Binding-site contacts:
Ligand atom N contacts residue MET136 of chain 2.A at 3.4 Å.
Ligand atom C2A contacts residue ASN88 of chain 2.A at 3.8 Å.
Ligand atom OAC contacts residue MET112 of chain 2.A at 3.2 Å (h-bond).
Ligand atom OG contacts residue MET136 of chain 2.A at 4.2 Å.
Ligand atom CB contacts residue 0JO1 of chain 2.F at 2.9 Å.
Ligand atom O contacts residue MET136 of chain 2.A at 3.9 Å.
Ligand atom OG contacts residue THR85 of chain 2.A at 3.8 Å.
Ligand atom C contacts residue ILE245 of chain 2.A at 4.3 Å (hydrophobic).
Ligand atom C1A contacts residue GLY244 of chain 2.A at 4.1 Å.
Ligand atom O contacts residue GLY244 of chain 2.A at 3.9 Å.
Ligand atom C2A contacts residue ARG116 of chain 2.A at 3.3 Å.
Ligand atom CB contacts residue GLY244 of chain 2.A at 3.3 Å.
Ligand atom C contacts residue 0JO1 of chain 2.F at 3.8 Å.
Ligand atom OAC contacts residue MET136 of chain 2.A at 4.3 Å.
Ligand atom C contacts residue MET136 of chain 2.A at 3.8 Å (hydrophobic).
Ligand atom C1A contacts residue 0JO1 of chain 2.F at 3.6 Å.
Ligand atom O contacts residue ILE245 of chain 2.A at 4.2 Å.
Ligand atom OXT contacts residue ILE245 of chain 2.A at 4.1 Å.
Ligand atom O contacts residue ALA247 of chain 2.A at 3.4 Å.
Ligand atom C contacts residue GLY244 of chain 2.A at 3.5 Å.
Ligand atom OXT contacts residue MET136 of chain 2.A at 3.6 Å.
Ligand atom C2A contacts residue 0JO1 of chain 2.F at 3.5 Å.
Ligand atom C contacts residue PHE160 of chain 2.A at 4.4 Å (hydrophobic).
Ligand atom O contacts residue PHE160 of chain 2.A at 4.2 Å.
Ligand atom N contacts residue THR85 of chain 2.A at 4.4 Å.
Ligand atom N contacts residue PHE160 of chain 2.A at 3.4 Å.
Ligand atom N contacts residue GLN159 of chain 2.A at 4.0 Å.
Ligand atom OG contacts residue GLY244 of chain 2.A at 4.3 Å.
Ligand atom O contacts residue GLY193 of chain 2.A at 4.0 Å.
Ligand atom C1A contacts residue MET112 of chain 2.A at 4.2 Å (hydrophobic).
Ligand atom N contacts residue 0JO1 of chain 2.F at 2.3 Å.
Ligand atom OAC contacts residue GLY244 of chain 2.A at 4.0 Å.
Ligand atom C2A contacts residue GLY244 of chain 2.A at 3.9 Å.
Ligand atom C1A contacts residue THR85 of chain 2.A at 4.2 Å.
Ligand atom OXT contacts residue GLY244 of chain 2.A at 3.9 Å.
Ligand atom CA contacts residue 0JO1 of chain 2.F at 2.4 Å.
Ligand atom CA contacts residue PHE160 of chain 2.A at 4.2 Å (hydrophobic).
Ligand atom CA contacts residue GLY244 of chain 2.A at 3.4 Å.
Ligand atom OG contacts residue 0JO1 of chain 2.F at 2.7 Å (h-bond).
Ligand atom O contacts residue GLY246 of chain 2.A at 4.4 Å.

This small molecule binds to this protein.
Small molecule (SMILES): CC(=O)OC[C@H](N)C(=O)O

Sequence of chain 2.A:
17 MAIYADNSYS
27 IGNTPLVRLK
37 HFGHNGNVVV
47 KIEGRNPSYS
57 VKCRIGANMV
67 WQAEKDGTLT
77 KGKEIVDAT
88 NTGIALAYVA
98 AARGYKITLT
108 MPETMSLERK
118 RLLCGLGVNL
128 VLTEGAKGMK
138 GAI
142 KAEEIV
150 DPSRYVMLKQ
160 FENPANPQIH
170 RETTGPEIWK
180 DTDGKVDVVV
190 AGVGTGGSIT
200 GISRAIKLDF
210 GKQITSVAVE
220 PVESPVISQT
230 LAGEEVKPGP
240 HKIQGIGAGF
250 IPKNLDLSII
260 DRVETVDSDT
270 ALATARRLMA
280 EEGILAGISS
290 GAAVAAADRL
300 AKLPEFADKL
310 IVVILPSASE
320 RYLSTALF